This small molecule binds to this protein.
Small molecule (SMILES): CC(=O)N[C@@H]1[C@@H](O)[C@H](O)[C@@H](CO)O[C@H]1O

Sequence of chain 1.C:
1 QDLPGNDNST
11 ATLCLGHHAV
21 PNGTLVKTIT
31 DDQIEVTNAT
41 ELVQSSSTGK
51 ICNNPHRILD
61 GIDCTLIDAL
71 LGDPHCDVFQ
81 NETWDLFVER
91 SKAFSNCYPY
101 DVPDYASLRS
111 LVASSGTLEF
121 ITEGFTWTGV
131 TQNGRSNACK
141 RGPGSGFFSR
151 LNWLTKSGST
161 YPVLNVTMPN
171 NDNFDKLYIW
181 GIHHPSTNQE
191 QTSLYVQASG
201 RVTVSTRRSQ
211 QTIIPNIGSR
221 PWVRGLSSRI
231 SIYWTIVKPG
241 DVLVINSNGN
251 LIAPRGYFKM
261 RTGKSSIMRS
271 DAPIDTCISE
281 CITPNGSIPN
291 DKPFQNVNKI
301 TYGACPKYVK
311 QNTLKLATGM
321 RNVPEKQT

Binding-site contacts:
Ligand atom C5 contacts residue ASN81 of chain 1.C at 3.7 Å.
Ligand atom C6 contacts residue ILE121 of chain 1.C at 3.6 Å (hydrophobic).
Ligand atom C5 contacts residue ILE121 of chain 1.C at 3.7 Å (hydrophobic).
Ligand atom C4 contacts residue ASN81 of chain 1.C at 4.2 Å.
Ligand atom C5 contacts residue PHE120 of chain 1.C at 3.8 Å (hydrophobic).
Ligand atom O7 contacts residue ASN81 of chain 1.C at 2.7 Å (h-bond).
Ligand atom C8 contacts residue GLN80 of chain 1.C at 3.3 Å.
Ligand atom C3 contacts residue PHE120 of chain 1.C at 4.0 Å (hydrophobic).
Ligand atom C1 contacts residue ASN81 of chain 1.C at 1.5 Å.
Ligand atom O5 contacts residue ASN81 of chain 1.C at 2.4 Å (h-bond).
Ligand atom N2 contacts residue ASN81 of chain 1.C at 2.9 Å (h-bond).
Ligand atom C2 contacts residue PHE120 of chain 1.C at 4.3 Å (hydrophobic).
Ligand atom O5 contacts residue PHE120 of chain 1.C at 4.1 Å.
Ligand atom C7 contacts residue ASN81 of chain 1.C at 3.0 Å.
Ligand atom C2 contacts residue ASN81 of chain 1.C at 2.4 Å.
Ligand atom C1 contacts residue PHE120 of chain 1.C at 3.6 Å (hydrophobic).
Ligand atom C8 contacts residue ASN81 of chain 1.C at 4.3 Å.
Ligand atom C8 contacts residue ARG150 of chain 1.C at 4.2 Å.
Ligand atom C3 contacts residue ASN81 of chain 1.C at 3.8 Å.